Binding-site contacts:
Ligand atom C6' contacts residue PRO251 of chain 1.A at 3.5 Å (hydrophobic).
Ligand atom PB contacts residue LYS534 of chain 1.A at 3.5 Å.
Ligand atom C2B contacts residue ASP617 of chain 1.A at 3.4 Å.
Ligand atom O1B contacts residue HIS612 of chain 1.A at 3.0 Å (h-bond).
Ligand atom C2 contacts residue ALA588 of chain 1.A at 3.5 Å (hydrophobic).
Ligand atom O1B contacts residue THR613 of chain 1.A at 3.2 Å (h-bond).
Ligand atom C8' contacts residue TYR533 of chain 1.A at 3.4 Å (hydrophobic).
Ligand atom O1' contacts residue THR613 of chain 1.A at 3.1 Å (h-bond).
Ligand atom O4 contacts residue ALA588 of chain 1.A at 2.8 Å (h-bond).
Ligand atom O4 contacts residue ARG596 of chain 1.A at 3.1 Å (salt-bridge).
Ligand atom O2A contacts residue GLN531 of chain 1.A at 2.9 Å (h-bond).
Ligand atom O3' contacts residue HIS612 of chain 1.A at 2.8 Å (h-bond).
Ligand atom O2 contacts residue LYS590 of chain 1.A at 3.5 Å.
Ligand atom N2' contacts residue HIS612 of chain 1.A at 3.0 Å (h-bond).
Ligand atom C5 contacts residue HIS593 of chain 1.A at 3.4 Å.
Ligand atom C3' contacts residue HIS612 of chain 1.A at 3.4 Å.
Ligand atom O4 contacts residue LEU558 of chain 1.A at 3.4 Å.
Ligand atom O1' contacts residue HIS612 of chain 1.A at 3.4 Å.
Ligand atom O4' contacts residue LEU345 of chain 1.A at 2.5 Å (h-bond).
Ligand atom O2' contacts residue HIS593 of chain 1.A at 3.4 Å.
Ligand atom O4 contacts residue VAL587 of chain 1.A at 3.4 Å.
Ligand atom O3B contacts residue LYS590 of chain 1.A at 2.9 Å (salt-bridge).
Ligand atom O2' contacts residue LYS590 of chain 1.A at 2.8 Å (salt-bridge).
Ligand atom N3 contacts residue ALA588 of chain 1.A at 2.8 Å (h-bond).
Ligand atom C6 contacts residue HIS593 of chain 1.A at 3.6 Å.
Ligand atom O1B contacts residue THR614 of chain 1.A at 2.8 Å (h-bond).
Ligand atom O6' contacts residue GLY346 of chain 1.A at 3.3 Å.
Ligand atom O2' contacts residue ASP617 of chain 1.A at 2.5 Å (salt-bridge).
Ligand atom N3 contacts residue HIS593 of chain 1.A at 3.3 Å.
Ligand atom O3' contacts residue PRO348 of chain 1.A at 3.6 Å.
Ligand atom C4' contacts residue GLY346 of chain 1.A at 3.5 Å.
Ligand atom O6' contacts residue THR252 of chain 1.A at 2.5 Å (h-bond).
Ligand atom C4 contacts residue HIS593 of chain 1.A at 3.4 Å.
Ligand atom C5' contacts residue THR613 of chain 1.A at 3.5 Å.
Ligand atom O1B contacts residue LYS534 of chain 1.A at 3.3 Å (salt-bridge).
Ligand atom O2B contacts residue LYS534 of chain 1.A at 2.6 Å (salt-bridge).
Ligand atom N1 contacts residue HIS593 of chain 1.A at 3.5 Å.
Ligand atom O3A contacts residue THR614 of chain 1.A at 3.5 Å (h-bond).
Ligand atom O2 contacts residue ALA588 of chain 1.A at 3.4 Å (h-bond).
Ligand atom C6' contacts residue THR252 of chain 1.A at 3.2 Å.

Sequence of chain 1.A:
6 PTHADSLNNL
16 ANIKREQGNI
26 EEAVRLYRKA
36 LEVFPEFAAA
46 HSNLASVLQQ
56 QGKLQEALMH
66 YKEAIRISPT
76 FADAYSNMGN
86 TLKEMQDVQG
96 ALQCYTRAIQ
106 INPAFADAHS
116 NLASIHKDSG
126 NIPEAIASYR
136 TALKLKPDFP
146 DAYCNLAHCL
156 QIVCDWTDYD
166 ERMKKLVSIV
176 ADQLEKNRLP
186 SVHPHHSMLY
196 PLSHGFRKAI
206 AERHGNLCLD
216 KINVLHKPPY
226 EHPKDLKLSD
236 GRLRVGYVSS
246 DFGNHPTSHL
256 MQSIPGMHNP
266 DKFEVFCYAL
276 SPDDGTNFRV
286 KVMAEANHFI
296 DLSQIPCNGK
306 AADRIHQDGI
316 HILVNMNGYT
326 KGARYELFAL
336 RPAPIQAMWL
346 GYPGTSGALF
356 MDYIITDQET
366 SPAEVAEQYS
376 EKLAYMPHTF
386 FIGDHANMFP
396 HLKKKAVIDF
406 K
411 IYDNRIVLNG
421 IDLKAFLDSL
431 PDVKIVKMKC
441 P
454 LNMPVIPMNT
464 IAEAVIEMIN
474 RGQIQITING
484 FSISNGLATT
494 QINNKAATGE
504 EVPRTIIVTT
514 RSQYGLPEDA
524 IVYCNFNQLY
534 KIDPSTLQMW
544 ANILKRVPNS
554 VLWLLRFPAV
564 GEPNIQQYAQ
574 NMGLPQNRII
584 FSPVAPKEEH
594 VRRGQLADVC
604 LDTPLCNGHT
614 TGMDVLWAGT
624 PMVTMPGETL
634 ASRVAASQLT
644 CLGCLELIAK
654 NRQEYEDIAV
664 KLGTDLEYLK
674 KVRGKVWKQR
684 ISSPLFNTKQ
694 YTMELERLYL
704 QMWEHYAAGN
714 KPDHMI

This protein binds this small molecule.
Small molecule (SMILES): CC(=O)N[C@@H]1[C@@H](O)[C@H](O)[C@@H](CO)S[C@@H]1OP(=O)(O)OP(=O)(O)OC[C@H]1O[C@@H](n2ccc(=O)[nH]c2=O)[C@H](O)[C@@H]1O